Binding-site contacts:
Ligand atom O7 contacts residue ASN111 of chain 1.A at 3.5 Å (h-bond).
Ligand atom O5 contacts residue ASN111 of chain 1.A at 2.4 Å (h-bond).
Ligand atom C8 contacts residue ASN104 of chain 1.A at 3.3 Å.
Ligand atom O7 contacts residue LYS108 of chain 1.A at 4.2 Å.
Ligand atom O4 contacts residue TRP107 of chain 1.A at 3.6 Å.
Ligand atom O3 contacts residue TRP107 of chain 1.A at 3.5 Å.
Ligand atom C4 contacts residue TRP107 of chain 1.A at 3.9 Å (hydrophobic).
Ligand atom C5 contacts residue TRP107 of chain 1.A at 3.9 Å (hydrophobic).
Ligand atom C7 contacts residue TRP107 of chain 1.A at 4.1 Å (hydrophobic).
Ligand atom C8 contacts residue LYS108 of chain 1.A at 3.9 Å.
Ligand atom C7 contacts residue ASN111 of chain 1.A at 3.5 Å.
Ligand atom O5 contacts residue TRP107 of chain 1.A at 4.5 Å.
Ligand atom N2 contacts residue TRP107 of chain 1.A at 3.1 Å.
Ligand atom C2 contacts residue ASN111 of chain 1.A at 2.4 Å.
Ligand atom N2 contacts residue ASN111 of chain 1.A at 2.9 Å (h-bond).
Ligand atom C5 contacts residue ASN111 of chain 1.A at 3.7 Å.
Ligand atom C3 contacts residue TRP107 of chain 1.A at 3.3 Å (hydrophobic).
Ligand atom C4 contacts residue ASN111 of chain 1.A at 4.2 Å.
Ligand atom C7 contacts residue LYS108 of chain 1.A at 4.2 Å.
Ligand atom C1 contacts residue ASN111 of chain 1.A at 1.4 Å.
Ligand atom C2 contacts residue TRP107 of chain 1.A at 3.9 Å (hydrophobic).
Ligand atom C1 contacts residue TRP107 of chain 1.A at 3.7 Å (hydrophobic).
Ligand atom C3 contacts residue ASN111 of chain 1.A at 3.8 Å.
Ligand atom C8 contacts residue TRP107 of chain 1.A at 4.0 Å (hydrophobic).

Sequence of chain 1.A:
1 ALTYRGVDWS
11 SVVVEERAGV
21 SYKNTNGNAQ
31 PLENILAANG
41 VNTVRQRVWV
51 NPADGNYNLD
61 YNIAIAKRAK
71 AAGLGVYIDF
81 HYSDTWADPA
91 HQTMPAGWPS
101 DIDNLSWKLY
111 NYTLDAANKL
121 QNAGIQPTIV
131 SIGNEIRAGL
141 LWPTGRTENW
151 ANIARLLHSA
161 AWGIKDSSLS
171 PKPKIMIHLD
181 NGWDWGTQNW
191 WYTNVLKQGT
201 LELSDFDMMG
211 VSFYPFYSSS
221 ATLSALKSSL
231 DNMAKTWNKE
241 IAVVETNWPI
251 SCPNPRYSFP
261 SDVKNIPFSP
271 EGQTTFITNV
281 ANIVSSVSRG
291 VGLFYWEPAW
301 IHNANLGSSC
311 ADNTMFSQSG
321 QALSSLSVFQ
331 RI

The protein below binds the small molecule below.
Small molecule (SMILES): CC(=O)N[C@@H]1[C@@H](O)[C@H](O)[C@@H](CO)O[C@H]1O